Sequence of chain 1.A:
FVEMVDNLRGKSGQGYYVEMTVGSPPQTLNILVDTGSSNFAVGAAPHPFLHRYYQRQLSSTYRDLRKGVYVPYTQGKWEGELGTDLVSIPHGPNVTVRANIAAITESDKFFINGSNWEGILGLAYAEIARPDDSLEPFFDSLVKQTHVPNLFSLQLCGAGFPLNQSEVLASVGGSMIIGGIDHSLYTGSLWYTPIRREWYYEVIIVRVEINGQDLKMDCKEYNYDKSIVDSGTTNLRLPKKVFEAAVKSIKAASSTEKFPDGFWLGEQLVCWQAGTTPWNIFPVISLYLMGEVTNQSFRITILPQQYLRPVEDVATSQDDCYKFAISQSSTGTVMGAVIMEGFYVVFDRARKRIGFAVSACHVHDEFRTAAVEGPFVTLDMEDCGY

A protein and the small-molecule ligand that binds it are described below.
Small molecule (SMILES): CC(=O)N[C@]1(CC(C)C)CCN([C@@H](CCc2ccccc2)C(=O)N[C@@H](Cc2cc(F)cc(F)c2)[C@H](O)[C@H]2Cc3ccccc3CN2)C1=O

Binding-site contacts:
Ligand atom C32 contacts residue GLY292 of chain 1.A at 3.0 Å.
Ligand atom F48 contacts residue PHE170 of chain 1.A at 3.3 Å.
Ligand atom N39 contacts residue GLY96 of chain 1.A at 3.4 Å (h-bond).
Ligand atom C23 contacts residue ASP290 of chain 1.A at 3.0 Å.
Ligand atom N42 contacts residue GLY292 of chain 1.A at 2.8 Å (h-bond).
Ligand atom C11 contacts residue TYR133 of chain 1.A at 3.5 Å (hydrophobic).
Ligand atom C36 contacts residue ASP290 of chain 1.A at 3.4 Å.
Ligand atom C37 contacts residue ILE172 of chain 1.A at 3.6 Å (hydrophobic).
Ligand atom N39 contacts residue THR293 of chain 1.A at 3.6 Å.
Ligand atom F48 contacts residue TYR133 of chain 1.A at 3.2 Å.
Ligand atom C29 contacts residue GLY73 of chain 1.A at 3.5 Å.
Ligand atom C36 contacts residue ASP94 of chain 1.A at 3.4 Å.
Ligand atom C32 contacts residue ASP94 of chain 1.A at 3.0 Å.
Ligand atom C3 contacts residue TYR260 of chain 1.A at 3.1 Å (hydrophobic).
Ligand atom C10 contacts residue LEU92 of chain 1.A at 3.6 Å (hydrophobic).
Ligand atom C33 contacts residue GLY292 of chain 1.A at 3.6 Å.
Ligand atom O43 contacts residue THR293 of chain 1.A at 3.3 Å.
Ligand atom C19 contacts residue THR294 of chain 1.A at 3.6 Å.
Ligand atom C38 contacts residue GLY292 of chain 1.A at 3.3 Å.
Ligand atom F47 contacts residue TRP177 of chain 1.A at 3.2 Å.
Ligand atom C26 contacts residue GLY96 of chain 1.A at 3.6 Å.
Ligand atom C2 contacts residue TYR260 of chain 1.A at 3.3 Å (hydrophobic).
Ligand atom C6 contacts residue THR134 of chain 1.A at 3.6 Å.
Ligand atom C36 contacts residue GLY292 of chain 1.A at 3.6 Å.
Ligand atom O46 contacts residue GLY96 of chain 1.A at 3.1 Å (h-bond).
Ligand atom C29 contacts residue THR294 of chain 1.A at 3.3 Å.
Ligand atom N41 contacts residue THR294 of chain 1.A at 3.3 Å.
Ligand atom C5 contacts residue GLN135 of chain 1.A at 3.2 Å.
Ligand atom C26 contacts residue ASP290 of chain 1.A at 3.2 Å.
Ligand atom F47 contacts residue ILE172 of chain 1.A at 3.1 Å.
Ligand atom C13 contacts residue THR134 of chain 1.A at 3.6 Å.
Ligand atom C18 contacts residue PHE170 of chain 1.A at 3.5 Å (hydrophobic).
Ligand atom F48 contacts residue GLN135 of chain 1.A at 3.1 Å.
Ligand atom O45 contacts residue THR134 of chain 1.A at 3.5 Å (h-bond).
Ligand atom O43 contacts residue THR294 of chain 1.A at 2.7 Å (h-bond).
Ligand atom C29 contacts residue GLN74 of chain 1.A at 3.6 Å.
Ligand atom C12 contacts residue PHE170 of chain 1.A at 3.3 Å (hydrophobic).
Ligand atom N39 contacts residue ASP290 of chain 1.A at 2.0 Å (salt-bridge).
Ligand atom O44 contacts residue THR294 of chain 1.A at 3.4 Å.
Ligand atom O46 contacts residue ASP94 of chain 1.A at 2.3 Å (salt-bridge).